Sequence of chain 1.C:
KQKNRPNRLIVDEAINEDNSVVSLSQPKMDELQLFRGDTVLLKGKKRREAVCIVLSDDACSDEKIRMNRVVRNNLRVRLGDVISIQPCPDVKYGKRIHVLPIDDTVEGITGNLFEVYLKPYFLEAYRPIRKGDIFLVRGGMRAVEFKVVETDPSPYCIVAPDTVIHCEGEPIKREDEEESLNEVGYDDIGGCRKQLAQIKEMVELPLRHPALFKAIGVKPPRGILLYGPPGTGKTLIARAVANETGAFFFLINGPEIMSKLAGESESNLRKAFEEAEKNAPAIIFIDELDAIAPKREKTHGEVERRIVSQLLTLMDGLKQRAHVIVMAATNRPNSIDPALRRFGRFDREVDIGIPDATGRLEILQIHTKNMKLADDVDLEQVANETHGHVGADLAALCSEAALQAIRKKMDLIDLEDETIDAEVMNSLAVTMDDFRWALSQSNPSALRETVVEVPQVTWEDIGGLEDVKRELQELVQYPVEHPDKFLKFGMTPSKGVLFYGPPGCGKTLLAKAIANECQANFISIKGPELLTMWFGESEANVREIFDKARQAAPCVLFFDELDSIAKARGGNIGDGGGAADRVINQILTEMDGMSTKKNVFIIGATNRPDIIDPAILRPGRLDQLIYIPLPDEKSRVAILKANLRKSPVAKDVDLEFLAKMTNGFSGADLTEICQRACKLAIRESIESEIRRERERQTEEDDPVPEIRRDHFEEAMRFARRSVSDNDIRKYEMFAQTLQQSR

Sequence of chain 1.B:
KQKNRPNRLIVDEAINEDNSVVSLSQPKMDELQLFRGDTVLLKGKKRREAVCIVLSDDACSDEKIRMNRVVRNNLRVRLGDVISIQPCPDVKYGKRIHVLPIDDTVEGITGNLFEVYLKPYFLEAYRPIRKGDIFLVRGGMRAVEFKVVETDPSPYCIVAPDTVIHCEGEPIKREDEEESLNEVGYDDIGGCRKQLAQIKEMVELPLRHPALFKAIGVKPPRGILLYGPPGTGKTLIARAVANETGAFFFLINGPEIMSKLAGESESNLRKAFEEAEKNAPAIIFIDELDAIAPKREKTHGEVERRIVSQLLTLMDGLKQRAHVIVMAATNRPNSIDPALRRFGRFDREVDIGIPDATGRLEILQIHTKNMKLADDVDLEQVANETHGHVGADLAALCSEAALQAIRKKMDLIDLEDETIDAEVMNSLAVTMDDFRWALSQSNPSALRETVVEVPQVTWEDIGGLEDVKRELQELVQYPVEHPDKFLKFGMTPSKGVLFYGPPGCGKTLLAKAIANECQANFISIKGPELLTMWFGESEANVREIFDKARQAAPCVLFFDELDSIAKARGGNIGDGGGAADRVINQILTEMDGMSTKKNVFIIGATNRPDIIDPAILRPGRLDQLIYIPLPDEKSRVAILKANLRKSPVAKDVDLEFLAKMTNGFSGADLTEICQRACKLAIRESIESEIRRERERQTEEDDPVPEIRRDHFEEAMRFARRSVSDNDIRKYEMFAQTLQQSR

The protein below binds the small molecule below.
Small molecule (SMILES): Nc1ncnc2c1ncn2[C@@H]1O[C@H](CO[P](=O)(O)O[P](=O)(O)NP(=O)(O)O)[C@@H](O)[C@H]1O

Binding-site contacts:
Ligand atom N1 contacts residue ILE479 of chain 1.B at 3.7 Å.
Ligand atom C8 contacts residue GLY523 of chain 1.B at 3.8 Å.
Ligand atom C2 contacts residue ASP478 of chain 1.B at 3.2 Å.
Ligand atom C4 contacts residue LEU526 of chain 1.B at 3.6 Å (hydrophobic).
Ligand atom C6 contacts residue ILE656 of chain 1.B at 4.0 Å (hydrophobic).
Ligand atom C8 contacts residue GLY684 of chain 1.B at 3.6 Å.
Ligand atom N1 contacts residue ASP478 of chain 1.B at 3.9 Å.
Ligand atom O3G contacts residue GLY521 of chain 1.B at 3.5 Å (h-bond).
Ligand atom O2G contacts residue ARG635 of chain 1.C at 1.3 Å (salt-bridge).
Ligand atom N3 contacts residue LEU526 of chain 1.B at 3.6 Å.
Ligand atom O1B contacts residue GLY521 of chain 1.B at 2.9 Å (h-bond).
Ligand atom O3A contacts residue GLY523 of chain 1.B at 3.3 Å (h-bond).
Ligand atom C2' contacts residue LEU526 of chain 1.B at 3.8 Å (hydrophobic).
Ligand atom O1B contacts residue PRO520 of chain 1.B at 4.0 Å.
Ligand atom O2A contacts residue LEU526 of chain 1.B at 3.7 Å.
Ligand atom N7 contacts residue CYS522 of chain 1.B at 3.6 Å.
Ligand atom O2B contacts residue LYS524 of chain 1.B at 3.7 Å.
Ligand atom C2 contacts residue LEU526 of chain 1.B at 4.0 Å (hydrophobic).
Ligand atom O3G contacts residue ARG635 of chain 1.C at 3.5 Å (salt-bridge).
Ligand atom N9 contacts residue GLY684 of chain 1.B at 3.9 Å.
Ligand atom N9 contacts residue LEU526 of chain 1.B at 4.0 Å.
Ligand atom O4' contacts residue ALA685 of chain 1.B at 3.6 Å.
Ligand atom O2A contacts residue GLY523 of chain 1.B at 3.5 Å.
Ligand atom N1 contacts residue ILE656 of chain 1.B at 3.9 Å.
Ligand atom O1G contacts residue ARG635 of chain 1.C at 3.5 Å (salt-bridge).
Ligand atom N3B contacts residue ARG635 of chain 1.C at 4.0 Å.
Ligand atom PG contacts residue ARG635 of chain 1.C at 2.8 Å.
Ligand atom N6 contacts residue GLY480 of chain 1.B at 3.5 Å (h-bond).
Ligand atom C8 contacts residue ALA685 of chain 1.B at 3.8 Å (hydrophobic).
Ligand atom O3A contacts residue LYS524 of chain 1.B at 3.8 Å.
Ligand atom C2 contacts residue GLY480 of chain 1.B at 4.0 Å.
Ligand atom O1B contacts residue CYS522 of chain 1.B at 3.8 Å.
Ligand atom O2B contacts residue THR525 of chain 1.B at 3.2 Å (h-bond).
Ligand atom N7 contacts residue GLY523 of chain 1.B at 3.5 Å (h-bond).
Ligand atom N7 contacts residue GLY684 of chain 1.B at 4.0 Å.
Ligand atom N6 contacts residue ILE656 of chain 1.B at 3.8 Å.
Ligand atom O2A contacts residue LYS524 of chain 1.B at 4.0 Å.
Ligand atom N1 contacts residue GLY480 of chain 1.B at 3.2 Å (h-bond).
Ligand atom O3A contacts residue CYS522 of chain 1.B at 3.9 Å.
Ligand atom O1G contacts residue GLY521 of chain 1.B at 3.5 Å.